Binding-site contacts:
Ligand atom N contacts residue SER167 of chain 1.A at 3.4 Å.
Ligand atom CG2 contacts residue TYR7 of chain 1.A at 3.5 Å (hydrophobic).
Ligand atom C contacts residue TYR84 of chain 1.A at 3.4 Å (hydrophobic).
Ligand atom O contacts residue TYR84 of chain 1.A at 2.6 Å (h-bond).
Ligand atom CG2 contacts residue GLU152 of chain 1.A at 3.0 Å.
Ligand atom O contacts residue TRP147 of chain 1.A at 2.9 Å (h-bond).
Ligand atom N contacts residue TYR99 of chain 1.A at 3.0 Å (h-bond).
Ligand atom OG1 contacts residue GLU63 of chain 1.A at 2.7 Å (salt-bridge).
Ligand atom O contacts residue ASN66 of chain 1.A at 2.6 Å (h-bond).
Ligand atom CA contacts residue TYR7 of chain 1.A at 3.2 Å (hydrophobic).
Ligand atom CD1 contacts residue ARG114 of chain 1.A at 3.3 Å.
Ligand atom CG1 contacts residue TRP147 of chain 1.A at 3.4 Å (hydrophobic).
Ligand atom CG contacts residue SER167 of chain 1.A at 3.4 Å.
Ligand atom C contacts residue TYR7 of chain 1.A at 3.3 Å (hydrophobic).
Ligand atom O contacts residue TYR159 of chain 1.A at 2.7 Å (h-bond).
Ligand atom N contacts residue TYR171 of chain 1.A at 2.7 Å (h-bond).
Ligand atom OXT contacts residue LYS146 of chain 1.A at 2.7 Å (salt-bridge).
Ligand atom CE1 contacts residue ARG62 of chain 1.A at 3.4 Å.
Ligand atom CZ contacts residue ASP116 of chain 1.A at 3.1 Å.
Ligand atom O contacts residue THR143 of chain 1.A at 2.7 Å (h-bond).
Ligand atom ND1 contacts residue ARG155 of chain 1.A at 3.5 Å (salt-bridge).
Ligand atom O contacts residue ARG62 of chain 1.A at 2.9 Å (salt-bridge).
Ligand atom CG2 contacts residue GLU63 of chain 1.A at 3.4 Å.
Ligand atom O contacts residue THR70 of chain 1.A at 2.9 Å (h-bond).
Ligand atom CA contacts residue THR73 of chain 1.A at 3.4 Å.
Ligand atom OH contacts residue ASP116 of chain 1.A at 2.4 Å (salt-bridge).
Ligand atom CE2 contacts residue ASP116 of chain 1.A at 3.0 Å.
Ligand atom OH contacts residue TYR74 of chain 1.A at 3.1 Å (h-bond).
Ligand atom CB contacts residue ARG155 of chain 1.A at 3.1 Å.
Ligand atom CA contacts residue TYR99 of chain 1.A at 3.4 Å (hydrophobic).
Ligand atom N contacts residue GLU63 of chain 1.A at 2.9 Å (salt-bridge).
Ligand atom CA contacts residue TYR171 of chain 1.A at 3.5 Å (hydrophobic).
Ligand atom CB contacts residue GLU63 of chain 1.A at 3.3 Å.
Ligand atom OG1 contacts residue ARG62 of chain 1.A at 3.5 Å (salt-bridge).
Ligand atom CG contacts residue TYR171 of chain 1.A at 3.1 Å (hydrophobic).
Ligand atom OXT contacts residue TYR84 of chain 1.A at 3.4 Å (h-bond).
Ligand atom CB contacts residue GLU63 of chain 1.A at 3.4 Å.
Ligand atom N contacts residue TYR7 of chain 1.A at 3.0 Å (h-bond).
Ligand atom NE2 contacts residue ARG62 of chain 1.A at 3.3 Å (salt-bridge).
Ligand atom OG1 contacts residue ASN66 of chain 1.A at 2.9 Å (h-bond).

Sequence of chain 1.A:
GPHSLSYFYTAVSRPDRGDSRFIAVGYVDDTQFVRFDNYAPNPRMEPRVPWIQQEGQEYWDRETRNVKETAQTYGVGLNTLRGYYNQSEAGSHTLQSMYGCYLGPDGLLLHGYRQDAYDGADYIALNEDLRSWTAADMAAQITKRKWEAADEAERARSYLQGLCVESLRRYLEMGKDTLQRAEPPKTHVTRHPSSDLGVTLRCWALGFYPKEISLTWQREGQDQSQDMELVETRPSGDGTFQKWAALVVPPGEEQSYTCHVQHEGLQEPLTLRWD

This small molecule binds to this protein.
Small molecule (SMILES): CC[C@H](C)[C@H](NC(=O)[C@H](CC1=NC=NC1)NC(=O)[C@H](C)NC(=O)[C@@H](NC(=O)[C@@H](N)CCSC)[C@@H](C)O)C(=O)N[C@H](C(=O)N[C@H](C(=O)N1CCC[C@H]1C(=O)N[C@@H](Cc1ccc(O)cc1)C(=O)O)C(C)C)[C@@H](C)O